The small molecule below binds the protein below.
Small molecule (SMILES): O=P(O)(O)OC[C@H]1O[C@](O)(COP(=O)(O)O)[C@@H](O)[C@@H]1O

Sequence of chain 1.C:
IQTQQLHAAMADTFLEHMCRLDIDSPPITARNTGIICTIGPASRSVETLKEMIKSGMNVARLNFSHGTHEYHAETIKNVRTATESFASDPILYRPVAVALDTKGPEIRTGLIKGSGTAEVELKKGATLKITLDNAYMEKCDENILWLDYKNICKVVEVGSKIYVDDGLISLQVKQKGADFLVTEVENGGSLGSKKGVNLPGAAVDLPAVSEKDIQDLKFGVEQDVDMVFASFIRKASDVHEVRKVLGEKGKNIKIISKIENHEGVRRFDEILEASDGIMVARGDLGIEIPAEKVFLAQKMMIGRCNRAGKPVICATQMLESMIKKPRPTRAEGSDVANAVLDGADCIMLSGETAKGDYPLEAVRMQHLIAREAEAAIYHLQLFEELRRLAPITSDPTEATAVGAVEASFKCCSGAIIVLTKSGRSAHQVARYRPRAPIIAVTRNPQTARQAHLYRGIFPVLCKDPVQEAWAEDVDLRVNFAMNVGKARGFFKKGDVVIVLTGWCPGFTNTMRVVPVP

Binding-site contacts:
Ligand atom O6 contacts residue THR452 of chain 1.C at 4.2 Å.
Ligand atom O1P contacts residue ARG509 of chain 1.C at 2.9 Å (salt-bridge).
Ligand atom O4P contacts residue THR452 of chain 1.C at 3.9 Å.
Ligand atom O3P contacts residue TRP502 of chain 1.C at 3.0 Å (h-bond).
Ligand atom C6 contacts residue LEU451 of chain 1.C at 4.0 Å (hydrophobic).
Ligand atom O6 contacts residue LEU451 of chain 1.C at 4.4 Å.
Ligand atom O3P contacts residue ARG509 of chain 1.C at 4.2 Å.
Ligand atom P2 contacts residue SER454 of chain 1.C at 3.7 Å.
Ligand atom O2P contacts residue VAL506 of chain 1.C at 4.1 Å.
Ligand atom O2P contacts residue ARG509 of chain 1.C at 3.1 Å (salt-bridge).
Ligand atom O6P contacts residue SER457 of chain 1.C at 4.2 Å.
Ligand atom O5P contacts residue LYS453 of chain 1.C at 3.8 Å.
Ligand atom C6 contacts residue THR452 of chain 1.C at 3.7 Å.
Ligand atom O6 contacts residue LYS453 of chain 1.C at 4.0 Å.
Ligand atom P2 contacts residue LYS453 of chain 1.C at 3.9 Å.
Ligand atom O2P contacts residue TRP502 of chain 1.C at 3.0 Å (h-bond).
Ligand atom P1 contacts residue ARG509 of chain 1.C at 3.7 Å.
Ligand atom O1 contacts residue TRP502 of chain 1.C at 4.2 Å.
Ligand atom C6 contacts residue SER457 of chain 1.C at 4.5 Å.
Ligand atom O6P contacts residue SER454 of chain 1.C at 3.8 Å.
Ligand atom O4P contacts residue SER454 of chain 1.C at 3.0 Å (h-bond).
Ligand atom O6 contacts residue PHE541 of chain 1.C at 4.5 Å.
Ligand atom O5P contacts residue ARG456 of chain 1.C at 3.4 Å (salt-bridge).
Ligand atom O6 contacts residue SER457 of chain 1.C at 3.7 Å.
Ligand atom O5P contacts residue THR452 of chain 1.C at 2.4 Å (h-bond).
Ligand atom O6P contacts residue ARG456 of chain 1.C at 3.8 Å.
Ligand atom O6 contacts residue THR542 of chain 1.C at 3.7 Å.
Ligand atom P2 contacts residue SER457 of chain 1.C at 3.8 Å.
Ligand atom C6 contacts residue THR542 of chain 1.C at 4.2 Å.
Ligand atom O4P contacts residue LYS453 of chain 1.C at 3.4 Å (salt-bridge).
Ligand atom O4P contacts residue GLY455 of chain 1.C at 4.5 Å.
Ligand atom C1 contacts residue GLY534 of chain 1.C at 4.3 Å.
Ligand atom O5P contacts residue SER454 of chain 1.C at 3.7 Å.
Ligand atom C6 contacts residue LYS453 of chain 1.C at 3.3 Å.
Ligand atom O5P contacts residue SER457 of chain 1.C at 2.8 Å (h-bond).
Ligand atom C1 contacts residue TRP502 of chain 1.C at 4.0 Å (hydrophobic).
Ligand atom O5P contacts residue GLY455 of chain 1.C at 3.7 Å.
Ligand atom P1 contacts residue TRP502 of chain 1.C at 3.6 Å.
Ligand atom P2 contacts residue THR452 of chain 1.C at 3.6 Å.